This protein binds this small molecule.
Small molecule (SMILES): CC(=O)Nc1ccccc1S(C)(=O)=O

Binding-site contacts:
Ligand atom O03 contacts residue CYS132 of chain 1.B at 3.4 Å (h-bond).
Ligand atom C12 contacts residue SER136 of chain 1.B at 4.2 Å.
Ligand atom C08 contacts residue LYS133 of chain 1.B at 3.5 Å.
Ligand atom C07 contacts residue GLU129 of chain 1.B at 3.5 Å.
Ligand atom C09 contacts residue LYS133 of chain 1.B at 3.6 Å.
Ligand atom O13 contacts residue SER136 of chain 1.B at 4.1 Å.
Ligand atom O04 contacts residue GLU129 of chain 1.B at 3.6 Å.
Ligand atom N11 contacts residue LYS133 of chain 1.B at 4.3 Å.
Ligand atom C14 contacts residue CYS132 of chain 1.B at 1.8 Å (hydrophobic).
Ligand atom C06 contacts residue LYS133 of chain 1.B at 4.4 Å.
Ligand atom C05 contacts residue GLU129 of chain 1.B at 3.9 Å.
Ligand atom O03 contacts residue ASN225 of chain 1.B at 4.3 Å.
Ligand atom O13 contacts residue CYS132 of chain 1.B at 3.9 Å.
Ligand atom C14 contacts residue VAL226 of chain 1.B at 4.3 Å (hydrophobic).
Ligand atom C10 contacts residue LYS133 of chain 1.B at 4.0 Å.
Ligand atom C14 contacts residue SER136 of chain 1.B at 3.4 Å.
Ligand atom S02 contacts residue GLU129 of chain 1.B at 4.2 Å.
Ligand atom O03 contacts residue GLU129 of chain 1.B at 4.2 Å.
Ligand atom O13 contacts residue LYS133 of chain 1.B at 3.8 Å.
Ligand atom C07 contacts residue LYS133 of chain 1.B at 3.9 Å.
Ligand atom C12 contacts residue CYS132 of chain 1.B at 2.8 Å (hydrophobic).
Ligand atom C14 contacts residue ASN225 of chain 1.B at 3.9 Å.
Ligand atom C01 contacts residue ASN225 of chain 1.B at 4.0 Å.
Ligand atom C14 contacts residue LYS133 of chain 1.B at 4.0 Å.
Ligand atom C12 contacts residue LYS133 of chain 1.B at 3.8 Å.
Ligand atom C10 contacts residue CYS132 of chain 1.B at 4.5 Å (hydrophobic).
Ligand atom N11 contacts residue CYS132 of chain 1.B at 3.1 Å (h-bond).
Ligand atom C06 contacts residue GLU129 of chain 1.B at 3.4 Å.

Sequence of chain 1.B:
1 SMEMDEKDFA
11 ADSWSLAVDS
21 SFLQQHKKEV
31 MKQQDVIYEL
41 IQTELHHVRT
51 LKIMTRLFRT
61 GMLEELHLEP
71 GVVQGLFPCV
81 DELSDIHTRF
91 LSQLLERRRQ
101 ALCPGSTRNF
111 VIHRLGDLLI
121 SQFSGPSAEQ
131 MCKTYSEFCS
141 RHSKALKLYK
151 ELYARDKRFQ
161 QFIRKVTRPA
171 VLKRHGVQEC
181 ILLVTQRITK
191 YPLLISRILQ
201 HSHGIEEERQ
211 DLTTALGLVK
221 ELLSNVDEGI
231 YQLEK